Sequence of chain 1.A:
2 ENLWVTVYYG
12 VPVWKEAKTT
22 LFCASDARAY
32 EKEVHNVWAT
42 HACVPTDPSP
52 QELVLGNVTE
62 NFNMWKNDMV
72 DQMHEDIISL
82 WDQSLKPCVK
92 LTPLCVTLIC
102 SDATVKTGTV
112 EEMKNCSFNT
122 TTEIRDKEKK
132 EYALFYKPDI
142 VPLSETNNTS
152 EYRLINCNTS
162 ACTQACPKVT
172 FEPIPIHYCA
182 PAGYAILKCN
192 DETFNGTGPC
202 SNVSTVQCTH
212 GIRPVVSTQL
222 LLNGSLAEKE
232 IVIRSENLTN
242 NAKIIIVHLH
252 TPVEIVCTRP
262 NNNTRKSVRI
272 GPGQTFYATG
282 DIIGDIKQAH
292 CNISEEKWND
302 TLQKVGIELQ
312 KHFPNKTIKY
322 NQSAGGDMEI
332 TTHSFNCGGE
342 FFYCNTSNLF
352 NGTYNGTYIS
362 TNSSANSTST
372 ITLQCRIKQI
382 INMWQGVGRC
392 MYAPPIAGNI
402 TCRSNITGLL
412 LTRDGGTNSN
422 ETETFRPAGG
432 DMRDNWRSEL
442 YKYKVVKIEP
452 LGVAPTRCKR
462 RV

The small molecule below binds the protein below.
Small molecule (SMILES): CC(=O)N[C@@H]1[C@@H](O)[C@H](O)[C@@H](CO)O[C@H]1O

Binding-site contacts:
Ligand atom C2 contacts residue ASN159 of chain 1.A at 2.5 Å.
Ligand atom C4 contacts residue ASN159 of chain 1.A at 4.2 Å.
Ligand atom C5 contacts residue ASN159 of chain 1.A at 3.6 Å.
Ligand atom C1 contacts residue ARG154 of chain 1.A at 3.6 Å.
Ligand atom C5 contacts residue ARG154 of chain 1.A at 3.8 Å.
Ligand atom C1 contacts residue ASN159 of chain 1.A at 1.4 Å.
Ligand atom O5 contacts residue ASN159 of chain 1.A at 2.4 Å (h-bond).
Ligand atom C7 contacts residue ASN159 of chain 1.A at 3.3 Å.
Ligand atom O5 contacts residue ARG154 of chain 1.A at 3.0 Å (salt-bridge).
Ligand atom C8 contacts residue ASN159 of chain 1.A at 3.6 Å.
Ligand atom C6 contacts residue ARG154 of chain 1.A at 3.9 Å.
Ligand atom N2 contacts residue ASN159 of chain 1.A at 2.9 Å (h-bond).
Ligand atom O7 contacts residue ASN159 of chain 1.A at 3.1 Å (h-bond).
Ligand atom C3 contacts residue ASN159 of chain 1.A at 3.8 Å.